Sequence of chain 1.B:
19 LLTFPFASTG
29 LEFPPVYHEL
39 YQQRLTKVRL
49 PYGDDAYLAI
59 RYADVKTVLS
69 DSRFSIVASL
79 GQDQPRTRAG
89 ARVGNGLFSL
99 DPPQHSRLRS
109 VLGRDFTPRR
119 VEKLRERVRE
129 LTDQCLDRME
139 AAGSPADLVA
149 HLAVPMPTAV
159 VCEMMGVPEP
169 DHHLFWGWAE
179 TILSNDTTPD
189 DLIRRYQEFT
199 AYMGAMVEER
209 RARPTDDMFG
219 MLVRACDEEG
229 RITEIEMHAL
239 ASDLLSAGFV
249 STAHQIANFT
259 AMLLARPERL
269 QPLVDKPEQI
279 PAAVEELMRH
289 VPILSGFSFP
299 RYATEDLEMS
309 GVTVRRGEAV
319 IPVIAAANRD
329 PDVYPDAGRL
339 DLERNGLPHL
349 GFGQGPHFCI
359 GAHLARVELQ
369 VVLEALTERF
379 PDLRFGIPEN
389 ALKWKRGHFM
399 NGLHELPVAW

This small molecule binds to this protein.
Small molecule (SMILES): CC[C@@H]1C[C@@H]2C[C@@H]3[C@H]4C/C=C\C(=O)NCC[C@H](O)[C@@H]5NC(=O)/C(=C(O)/C=C/[C@@H]4CC(=O)[C@H]3[C@@H]2[C@H]1C)C5=O

Binding-site contacts:
Ligand atom O8 contacts residue ARG90 of chain 1.B at 3.2 Å (salt-bridge).
Ligand atom C35 contacts residue HEM1 of chain 1.G at 3.7 Å.
Ligand atom C14 contacts residue ASP241 of chain 1.B at 3.6 Å.
Ligand atom O25 contacts residue ILE180 of chain 1.B at 3.5 Å.
Ligand atom C13 contacts residue ASP241 of chain 1.B at 3.8 Å.
Ligand atom C34 contacts residue SER249 of chain 1.B at 3.6 Å.
Ligand atom O36 contacts residue PHE96 of chain 1.B at 3.8 Å.
Ligand atom C31 contacts residue HEM1 of chain 1.G at 3.6 Å.
Ligand atom C21 contacts residue PHE297 of chain 1.B at 3.7 Å (hydrophobic).
Ligand atom O8 contacts residue ARG86 of chain 1.B at 2.9 Å (salt-bridge).
Ligand atom C4 contacts residue VAL91 of chain 1.B at 3.8 Å (hydrophobic).
Ligand atom C7 contacts residue ARG90 of chain 1.B at 3.8 Å.
Ligand atom C11 contacts residue ASP241 of chain 1.B at 3.8 Å.
Ligand atom N12 contacts residue ASP241 of chain 1.B at 2.9 Å (salt-bridge).
Ligand atom C24 contacts residue PHE297 of chain 1.B at 3.7 Å (hydrophobic).
Ligand atom O9 contacts residue ARG90 of chain 1.B at 3.4 Å.
Ligand atom C22 contacts residue PHE297 of chain 1.B at 3.8 Å (hydrophobic).
Ligand atom O8 contacts residue ILE180 of chain 1.B at 3.7 Å.
Ligand atom N12 contacts residue SER240 of chain 1.B at 3.8 Å.
Ligand atom C19 contacts residue PHE397 of chain 1.B at 3.7 Å (hydrophobic).
Ligand atom C2 contacts residue VAL91 of chain 1.B at 3.7 Å (hydrophobic).
Ligand atom C2 contacts residue ARG86 of chain 1.B at 3.9 Å.
Ligand atom O36 contacts residue SER296 of chain 1.B at 3.4 Å.
Ligand atom C18 contacts residue PHE96 of chain 1.B at 3.9 Å (hydrophobic).
Ligand atom C27 contacts residue ALA245 of chain 1.B at 3.4 Å (hydrophobic).
Ligand atom C34 contacts residue ILE291 of chain 1.B at 3.8 Å (hydrophobic).
Ligand atom C11 contacts residue SER240 of chain 1.B at 3.0 Å.
Ligand atom C21 contacts residue PHE397 of chain 1.B at 3.7 Å (hydrophobic).
Ligand atom O9 contacts residue VAL91 of chain 1.B at 3.7 Å.
Ligand atom C20 contacts residue PHE397 of chain 1.B at 3.5 Å (hydrophobic).
Ligand atom C2 contacts residue ARG90 of chain 1.B at 3.7 Å.
Ligand atom O9 contacts residue ILE180 of chain 1.B at 3.7 Å.
Ligand atom C34 contacts residue HEM1 of chain 1.G at 3.4 Å.
Ligand atom O37 contacts residue GLY92 of chain 1.B at 3.7 Å.
Ligand atom C13 contacts residue SER244 of chain 1.B at 3.4 Å.
Ligand atom O25 contacts residue SER244 of chain 1.B at 2.8 Å (h-bond).
Ligand atom N3 contacts residue VAL91 of chain 1.B at 3.1 Å (h-bond).
Ligand atom C23 contacts residue ARG90 of chain 1.B at 3.9 Å.
Ligand atom O9 contacts residue ARG86 of chain 1.B at 2.7 Å (salt-bridge).
Ligand atom O36 contacts residue PHE297 of chain 1.B at 3.8 Å.